Binding-site contacts:
Ligand atom CCB contacts residue HIS207 of chain 3.A at 3.2 Å.
Ligand atom O1D contacts residue ILE85 of chain 3.A at 3.1 Å (h-bond).
Ligand atom NC contacts residue HIS145 of chain 3.A at 3.2 Å (h-bond).
Ligand atom CDD contacts residue GLY146 of chain 3.A at 3.4 Å.
Ligand atom O1A contacts residue GLY45 of chain 3.A at 3.2 Å (h-bond).
Ligand atom CAA contacts residue GLU89 of chain 3.A at 3.3 Å.
Ligand atom O4D contacts residue ASP88 of chain 3.A at 2.6 Å (salt-bridge).
Ligand atom CBA contacts residue MET46 of chain 3.A at 3.2 Å (hydrophobic).
Ligand atom O1C contacts residue VAL203 of chain 3.A at 2.9 Å (h-bond).
Ligand atom ND contacts residue HIS145 of chain 3.A at 3.2 Å (h-bond).
Ligand atom O3D contacts residue ASP88 of chain 3.A at 3.2 Å (salt-bridge).
Ligand atom CBB contacts residue HIS207 of chain 3.A at 3.4 Å.
Ligand atom O3D contacts residue GLU89 of chain 3.A at 3.0 Å (salt-bridge).
Ligand atom CO contacts residue HIS145 of chain 3.A at 3.3 Å.
Ligand atom O1D contacts residue HIS83 of chain 3.A at 3.3 Å.
Ligand atom CED contacts residue ASP88 of chain 3.A at 3.2 Å.
Ligand atom CDB contacts residue MET46 of chain 3.A at 3.4 Å (hydrophobic).
Ligand atom CCA contacts residue GLU89 of chain 3.A at 3.4 Å.
Ligand atom C4C contacts residue HIS145 of chain 3.A at 3.3 Å.
Ligand atom O2A contacts residue GLY73 of chain 1.A at 3.2 Å.
Ligand atom O1A contacts residue GLN72 of chain 1.A at 3.4 Å.
Ligand atom O4C contacts residue HIS207 of chain 3.A at 3.2 Å (h-bond).
Ligand atom C4D contacts residue HIS145 of chain 3.A at 3.3 Å.
Ligand atom O4A contacts residue HIS145 of chain 3.A at 3.3 Å (h-bond).
Ligand atom O4C contacts residue ALA208 of chain 3.A at 3.1 Å (h-bond).
Ligand atom O1A contacts residue ALA71 of chain 1.A at 3.0 Å (h-bond).
Ligand atom CO contacts residue PHE10 of chain 3.A at 3.3 Å.
Ligand atom O2A contacts residue GLU89 of chain 3.A at 2.5 Å (salt-bridge).
Ligand atom O1B contacts residue HIS207 of chain 3.A at 2.8 Å.
Ligand atom O2D contacts residue ILE84 of chain 3.A at 2.9 Å (h-bond).
Ligand atom O4D contacts residue GLY87 of chain 3.A at 3.4 Å.
Ligand atom O1A contacts residue SER44 of chain 3.A at 3.4 Å.
Ligand atom NB contacts residue PHE10 of chain 3.A at 3.4 Å.
Ligand atom O2C contacts residue LEU202 of chain 3.A at 2.9 Å (h-bond).
Ligand atom O2C contacts residue MET201 of chain 3.A at 3.4 Å.
Ligand atom O1A contacts residue LYS92 of chain 3.A at 3.4 Å (salt-bridge).
Ligand atom O2A contacts residue LYS92 of chain 3.A at 2.7 Å (salt-bridge).
Ligand atom CCA contacts residue LYS92 of chain 3.A at 3.4 Å.
Ligand atom O1C contacts residue LEU202 of chain 3.A at 3.3 Å (h-bond).
Ligand atom O1D contacts residue ILE84 of chain 3.A at 3.4 Å (h-bond).

Sequence of chain 3.A:
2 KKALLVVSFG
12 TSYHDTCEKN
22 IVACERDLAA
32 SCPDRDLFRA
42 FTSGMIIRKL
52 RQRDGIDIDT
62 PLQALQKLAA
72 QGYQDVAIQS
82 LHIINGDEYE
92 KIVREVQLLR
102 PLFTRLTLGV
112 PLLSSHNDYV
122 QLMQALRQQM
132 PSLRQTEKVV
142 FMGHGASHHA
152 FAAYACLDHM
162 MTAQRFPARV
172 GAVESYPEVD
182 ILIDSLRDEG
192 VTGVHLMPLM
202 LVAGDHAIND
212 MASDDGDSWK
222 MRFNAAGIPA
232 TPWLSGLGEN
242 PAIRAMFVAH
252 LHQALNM

This protein binds this small molecule.
Small molecule (SMILES): C[C@]1(CC(=O)O)C(CCC(=O)O)=C2C=c3c(CC(=O)O)c(CCC(=O)O)c4n3[Co+2]35N6C(=CC1N23)[C@@H](CCC(=O)O)[C@](C)(CC(=O)O)C6=Cc1c(CC(=O)O)c(CCC(=O)O)c(n15)C=4

Sequence of chain 1.A:
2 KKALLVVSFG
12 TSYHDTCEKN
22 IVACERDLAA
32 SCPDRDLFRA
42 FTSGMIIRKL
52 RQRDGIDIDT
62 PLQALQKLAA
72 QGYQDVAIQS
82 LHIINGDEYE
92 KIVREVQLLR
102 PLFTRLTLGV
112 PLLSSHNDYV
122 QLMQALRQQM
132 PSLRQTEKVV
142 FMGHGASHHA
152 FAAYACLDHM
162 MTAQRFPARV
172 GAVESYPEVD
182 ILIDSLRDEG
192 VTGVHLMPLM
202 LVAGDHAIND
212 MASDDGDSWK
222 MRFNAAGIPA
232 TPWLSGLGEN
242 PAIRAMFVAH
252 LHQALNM